The protein below binds the small molecule below.
Small molecule (SMILES): OC[C@H]1O[C@@H](O[C@@H]2[C@@H](O)[C@H](O[C@@H]3[C@@H](O)[C@H](O)O[C@H](CO)[C@H]3O)O[C@H](CO)[C@H]2O)[C@H](O)[C@@H](O)[C@@H]1O

Binding-site contacts:
Ligand atom O6 contacts residue ARG178 of chain 1.A at 3.8 Å.
Ligand atom C5 contacts residue TRP42 of chain 1.A at 3.7 Å (hydrophobic).
Ligand atom O3 contacts residue GLY297 of chain 1.A at 3.1 Å (h-bond).
Ligand atom O5 contacts residue ARG260 of chain 1.A at 3.4 Å (salt-bridge).
Ligand atom O3 contacts residue SO41 of chain 1.F at 3.9 Å.
Ligand atom O2 contacts residue MET334 of chain 1.A at 3.2 Å.
Ligand atom O4 contacts residue GLY65 of chain 1.A at 3.2 Å.
Ligand atom O2 contacts residue GLU118 of chain 1.A at 2.5 Å (salt-bridge).
Ligand atom C6 contacts residue ARG178 of chain 1.A at 3.7 Å.
Ligand atom C1 contacts residue GLU118 of chain 1.A at 3.9 Å.
Ligand atom O4 contacts residue THR66 of chain 1.A at 3.4 Å (h-bond).
Ligand atom O2 contacts residue TRP256 of chain 1.A at 3.7 Å.
Ligand atom C3 contacts residue GLY297 of chain 1.A at 3.1 Å.
Ligand atom O2 contacts residue GLY297 of chain 1.A at 3.2 Å (h-bond).
Ligand atom C6 contacts residue TRP42 of chain 1.A at 3.8 Å (hydrophobic).
Ligand atom O4 contacts residue GLU240 of chain 1.A at 3.7 Å.
Ligand atom O3 contacts residue THR66 of chain 1.A at 3.0 Å (h-bond).
Ligand atom O6 contacts residue ARG260 of chain 1.A at 3.4 Å (salt-bridge).
Ligand atom O4 contacts residue TRP42 of chain 1.A at 3.8 Å.
Ligand atom C2 contacts residue GLU118 of chain 1.A at 3.4 Å.
Ligand atom C4 contacts residue TRP256 of chain 1.A at 3.8 Å (hydrophobic).
Ligand atom C2 contacts residue TRP256 of chain 1.A at 3.9 Å (hydrophobic).
Ligand atom C4 contacts residue THR67 of chain 1.A at 3.6 Å.
Ligand atom O6 contacts residue SO41 of chain 1.F at 2.6 Å (h-bond).
Ligand atom C1 contacts residue PRO11 of chain 1.A at 3.4 Å (hydrophobic).
Ligand atom O1 contacts residue ASN12 of chain 1.A at 2.9 Å (h-bond).
Ligand atom O3 contacts residue GLY296 of chain 1.A at 3.4 Å.
Ligand atom C2 contacts residue ARG120 of chain 1.A at 3.8 Å.
Ligand atom O3 contacts residue ARG120 of chain 1.A at 3.3 Å (salt-bridge).
Ligand atom O1 contacts residue ARG260 of chain 1.A at 3.3 Å (salt-bridge).
Ligand atom O5 contacts residue HIS181 of chain 1.A at 3.5 Å.
Ligand atom O3 contacts residue PHE294 of chain 1.A at 3.6 Å.
Ligand atom O3 contacts residue TRP256 of chain 1.A at 3.5 Å.
Ligand atom O3 contacts residue GLU118 of chain 1.A at 3.2 Å (salt-bridge).
Ligand atom O1 contacts residue PRO11 of chain 1.A at 3.5 Å (h-bond).
Ligand atom O6 contacts residue HIS181 of chain 1.A at 3.3 Å.
Ligand atom O6 contacts residue THR179 of chain 1.A at 3.5 Å.
Ligand atom O4 contacts residue THR67 of chain 1.A at 2.7 Å (h-bond).
Ligand atom C4 contacts residue SO41 of chain 1.F at 3.7 Å.
Ligand atom C6 contacts residue TRP68 of chain 1.A at 3.5 Å (hydrophobic).

Sequence of chain 1.A:
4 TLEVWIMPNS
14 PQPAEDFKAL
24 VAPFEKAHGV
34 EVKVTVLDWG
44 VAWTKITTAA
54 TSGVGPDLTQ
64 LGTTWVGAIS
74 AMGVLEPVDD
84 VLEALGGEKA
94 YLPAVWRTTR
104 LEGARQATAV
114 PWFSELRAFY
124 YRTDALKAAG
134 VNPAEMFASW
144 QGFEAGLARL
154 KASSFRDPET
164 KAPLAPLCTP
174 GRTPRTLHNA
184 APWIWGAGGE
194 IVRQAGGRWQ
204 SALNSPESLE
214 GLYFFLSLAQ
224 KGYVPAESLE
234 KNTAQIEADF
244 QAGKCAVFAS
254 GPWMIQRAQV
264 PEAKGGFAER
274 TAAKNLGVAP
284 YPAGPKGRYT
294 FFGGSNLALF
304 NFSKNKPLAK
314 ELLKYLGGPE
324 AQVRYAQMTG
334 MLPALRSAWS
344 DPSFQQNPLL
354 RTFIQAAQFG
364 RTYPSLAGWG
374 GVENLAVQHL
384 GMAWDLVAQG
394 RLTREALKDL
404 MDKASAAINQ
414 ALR